Binding-site contacts:
Ligand atom C19 contacts residue ASP77 of chain 1.A at 3.6 Å.
Ligand atom C9 contacts residue LEU366 of chain 1.A at 3.8 Å (hydrophobic).
Ligand atom O contacts residue PHE83 of chain 1.A at 3.9 Å.
Ligand atom C18 contacts residue TYR189 of chain 1.A at 3.3 Å (hydrophobic).
Ligand atom C12 contacts residue TYR312 of chain 1.A at 3.7 Å (hydrophobic).
Ligand atom N4 contacts residue VAL74 of chain 1.A at 3.8 Å.
Ligand atom C14 contacts residue TYR189 of chain 1.A at 3.6 Å (hydrophobic).
Ligand atom F contacts residue TYR312 of chain 1.A at 3.8 Å.
Ligand atom N contacts residue LEU388 of chain 1.A at 2.6 Å (h-bond).
Ligand atom C contacts residue ASN139 of chain 1.A at 3.5 Å.
Ligand atom C20 contacts residue GLU75 of chain 1.A at 3.8 Å.
Ligand atom N2 contacts residue GLY177 of chain 1.A at 3.8 Å.
Ligand atom C13 contacts residue TYR312 of chain 1.A at 3.5 Å (hydrophobic).
Ligand atom C14 contacts residue TYR312 of chain 1.A at 3.8 Å (hydrophobic).
Ligand atom C19 contacts residue TYR189 of chain 1.A at 3.5 Å (hydrophobic).
Ligand atom C13 contacts residue TYR189 of chain 1.A at 3.3 Å (hydrophobic).
Ligand atom C1 contacts residue LEU387 of chain 1.A at 3.4 Å (hydrophobic).
Ligand atom N3 contacts residue ASP76 of chain 1.A at 3.9 Å.
Ligand atom C2 contacts residue LEU388 of chain 1.A at 3.5 Å (hydrophobic).
Ligand atom C12 contacts residue TYR189 of chain 1.A at 3.8 Å (hydrophobic).
Ligand atom N1 contacts residue NHW1 of chain 1.D at 3.7 Å.
Ligand atom C contacts residue NHW1 of chain 1.D at 3.5 Å.
Ligand atom N4 contacts residue GLU75 of chain 1.A at 3.5 Å (salt-bridge).
Ligand atom C8 contacts residue PHE83 of chain 1.A at 3.6 Å (hydrophobic).
Ligand atom C10 contacts residue TYR189 of chain 1.A at 3.8 Å (hydrophobic).
Ligand atom C18 contacts residue ASP76 of chain 1.A at 3.7 Å.
Ligand atom C20 contacts residue VAL74 of chain 1.A at 3.6 Å (hydrophobic).
Ligand atom F contacts residue TYR189 of chain 1.A at 3.2 Å.
Ligand atom C1 contacts residue THR175 of chain 1.A at 3.6 Å.
Ligand atom C6 contacts residue TYR189 of chain 1.A at 3.8 Å (hydrophobic).
Ligand atom C1 contacts residue LEU388 of chain 1.A at 3.4 Å (hydrophobic).
Ligand atom C3 contacts residue PHE83 of chain 1.A at 3.7 Å (hydrophobic).
Ligand atom C4 contacts residue LEU366 of chain 1.A at 3.7 Å (hydrophobic).
Ligand atom C5 contacts residue LEU366 of chain 1.A at 3.8 Å (hydrophobic).
Ligand atom F contacts residue ASN343 of chain 1.A at 3.2 Å.
Ligand atom C contacts residue LEU388 of chain 1.A at 3.3 Å (hydrophobic).
Ligand atom C15 contacts residue TYR189 of chain 1.A at 3.8 Å (hydrophobic).
Ligand atom C contacts residue THR175 of chain 1.A at 3.2 Å.
Ligand atom C2 contacts residue TYR85 of chain 1.A at 3.4 Å (hydrophobic).
Ligand atom C9 contacts residue PHE83 of chain 1.A at 3.6 Å (hydrophobic).

Sequence of chain 1.A:
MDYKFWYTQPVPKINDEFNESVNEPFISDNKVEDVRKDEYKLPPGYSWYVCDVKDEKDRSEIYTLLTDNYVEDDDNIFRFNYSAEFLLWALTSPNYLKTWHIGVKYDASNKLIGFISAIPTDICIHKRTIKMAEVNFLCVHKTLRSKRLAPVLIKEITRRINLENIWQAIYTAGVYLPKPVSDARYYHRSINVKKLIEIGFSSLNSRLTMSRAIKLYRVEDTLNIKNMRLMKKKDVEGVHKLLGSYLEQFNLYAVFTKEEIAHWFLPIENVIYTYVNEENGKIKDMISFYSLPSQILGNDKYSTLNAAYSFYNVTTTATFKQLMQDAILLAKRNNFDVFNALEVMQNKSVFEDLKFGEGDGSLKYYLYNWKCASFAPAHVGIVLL

This small molecule binds to this protein.
Small molecule (SMILES): CN(C)Cc1n[nH]c2ccc(-c3ccc(F)cc3OCCn3ccnc3)cc12